This protein binds this small molecule.
Small molecule (SMILES): CC(=O)N[C@@H]1[C@@H](O)[C@H](O)[C@@H](CO)O[C@H]1O

Binding-site contacts:
Ligand atom C5 contacts residue ASN655 of chain 1.B at 3.7 Å.
Ligand atom N2 contacts residue ASN655 of chain 1.B at 2.9 Å (h-bond).
Ligand atom C2 contacts residue ASN655 of chain 1.B at 2.5 Å.
Ligand atom C7 contacts residue ASN655 of chain 1.B at 3.5 Å.
Ligand atom C7 contacts residue HIS653 of chain 1.B at 4.4 Å.
Ligand atom O7 contacts residue HIS653 of chain 1.B at 4.4 Å.
Ligand atom O5 contacts residue ASN655 of chain 1.B at 2.4 Å (h-bond).
Ligand atom C8 contacts residue HIS653 of chain 1.B at 3.6 Å.
Ligand atom C1 contacts residue ASN655 of chain 1.B at 1.4 Å.
Ligand atom O7 contacts residue ASN655 of chain 1.B at 3.8 Å.
Ligand atom C4 contacts residue ASN655 of chain 1.B at 4.2 Å.
Ligand atom C3 contacts residue ASN655 of chain 1.B at 3.8 Å.

Sequence of chain 1.B:
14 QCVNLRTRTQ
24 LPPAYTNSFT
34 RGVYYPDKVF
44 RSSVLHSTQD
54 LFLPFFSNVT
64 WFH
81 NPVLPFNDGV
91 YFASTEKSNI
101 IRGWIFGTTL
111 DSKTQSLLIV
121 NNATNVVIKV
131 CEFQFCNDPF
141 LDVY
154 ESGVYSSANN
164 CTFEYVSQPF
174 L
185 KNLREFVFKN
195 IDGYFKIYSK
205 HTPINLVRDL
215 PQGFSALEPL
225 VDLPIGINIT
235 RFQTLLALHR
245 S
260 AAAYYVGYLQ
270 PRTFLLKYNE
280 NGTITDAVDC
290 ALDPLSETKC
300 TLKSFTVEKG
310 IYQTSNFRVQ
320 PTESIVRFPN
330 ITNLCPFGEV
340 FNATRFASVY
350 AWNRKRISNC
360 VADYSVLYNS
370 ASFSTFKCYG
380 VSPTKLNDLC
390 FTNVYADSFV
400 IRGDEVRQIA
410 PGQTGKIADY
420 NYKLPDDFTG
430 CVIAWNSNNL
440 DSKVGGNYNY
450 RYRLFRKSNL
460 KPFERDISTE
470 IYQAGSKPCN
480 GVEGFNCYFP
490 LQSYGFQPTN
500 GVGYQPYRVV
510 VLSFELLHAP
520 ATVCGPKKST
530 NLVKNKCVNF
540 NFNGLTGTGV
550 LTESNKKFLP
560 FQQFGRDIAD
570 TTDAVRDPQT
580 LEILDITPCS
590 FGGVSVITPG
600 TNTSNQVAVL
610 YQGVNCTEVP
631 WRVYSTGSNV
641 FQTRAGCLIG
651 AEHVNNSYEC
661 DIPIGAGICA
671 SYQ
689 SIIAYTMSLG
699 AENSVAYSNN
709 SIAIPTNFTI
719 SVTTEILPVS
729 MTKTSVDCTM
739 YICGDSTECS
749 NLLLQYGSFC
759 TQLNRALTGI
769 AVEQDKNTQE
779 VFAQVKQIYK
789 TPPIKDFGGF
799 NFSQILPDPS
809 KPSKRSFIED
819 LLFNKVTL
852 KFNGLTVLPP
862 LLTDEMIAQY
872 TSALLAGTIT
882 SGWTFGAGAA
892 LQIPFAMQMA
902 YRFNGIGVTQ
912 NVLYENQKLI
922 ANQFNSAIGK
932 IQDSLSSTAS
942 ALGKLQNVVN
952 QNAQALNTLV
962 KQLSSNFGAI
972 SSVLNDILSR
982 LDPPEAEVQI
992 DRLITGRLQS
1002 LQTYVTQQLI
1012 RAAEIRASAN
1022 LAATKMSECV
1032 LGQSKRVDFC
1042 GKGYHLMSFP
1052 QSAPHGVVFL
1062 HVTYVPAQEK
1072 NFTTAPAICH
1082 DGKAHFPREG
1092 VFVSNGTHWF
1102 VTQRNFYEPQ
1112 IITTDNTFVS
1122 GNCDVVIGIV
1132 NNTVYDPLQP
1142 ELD